A small-molecule ligand and the protein it binds are described below.
Small molecule (SMILES): CC(=O)N[C@@H]1[C@@H](O)[C@H](O)[C@@H](CO)O[C@H]1O

Binding-site contacts:
Ligand atom O7 contacts residue GLN536 of chain 1.A at 4.3 Å.
Ligand atom O7 contacts residue ASN1662 of chain 1.A at 4.2 Å.
Ligand atom O7 contacts residue THR535 of chain 1.A at 4.0 Å.
Ligand atom C8 contacts residue ASN1662 of chain 1.A at 3.4 Å.
Ligand atom C4 contacts residue ASN1662 of chain 1.A at 4.2 Å.
Ligand atom N2 contacts residue ASN1662 of chain 1.A at 2.9 Å (h-bond).
Ligand atom C7 contacts residue ASN1662 of chain 1.A at 3.3 Å.
Ligand atom O5 contacts residue ASN1662 of chain 1.A at 2.4 Å (h-bond).
Ligand atom C7 contacts residue THR535 of chain 1.A at 4.5 Å.
Ligand atom C1 contacts residue ASN1662 of chain 1.A at 1.4 Å.
Ligand atom C5 contacts residue ASN1662 of chain 1.A at 3.7 Å.
Ligand atom C2 contacts residue ASN1662 of chain 1.A at 2.4 Å.
Ligand atom C3 contacts residue ASN1662 of chain 1.A at 3.8 Å.
Ligand atom N2 contacts residue THR535 of chain 1.A at 4.4 Å.

Sequence of chain 1.A:
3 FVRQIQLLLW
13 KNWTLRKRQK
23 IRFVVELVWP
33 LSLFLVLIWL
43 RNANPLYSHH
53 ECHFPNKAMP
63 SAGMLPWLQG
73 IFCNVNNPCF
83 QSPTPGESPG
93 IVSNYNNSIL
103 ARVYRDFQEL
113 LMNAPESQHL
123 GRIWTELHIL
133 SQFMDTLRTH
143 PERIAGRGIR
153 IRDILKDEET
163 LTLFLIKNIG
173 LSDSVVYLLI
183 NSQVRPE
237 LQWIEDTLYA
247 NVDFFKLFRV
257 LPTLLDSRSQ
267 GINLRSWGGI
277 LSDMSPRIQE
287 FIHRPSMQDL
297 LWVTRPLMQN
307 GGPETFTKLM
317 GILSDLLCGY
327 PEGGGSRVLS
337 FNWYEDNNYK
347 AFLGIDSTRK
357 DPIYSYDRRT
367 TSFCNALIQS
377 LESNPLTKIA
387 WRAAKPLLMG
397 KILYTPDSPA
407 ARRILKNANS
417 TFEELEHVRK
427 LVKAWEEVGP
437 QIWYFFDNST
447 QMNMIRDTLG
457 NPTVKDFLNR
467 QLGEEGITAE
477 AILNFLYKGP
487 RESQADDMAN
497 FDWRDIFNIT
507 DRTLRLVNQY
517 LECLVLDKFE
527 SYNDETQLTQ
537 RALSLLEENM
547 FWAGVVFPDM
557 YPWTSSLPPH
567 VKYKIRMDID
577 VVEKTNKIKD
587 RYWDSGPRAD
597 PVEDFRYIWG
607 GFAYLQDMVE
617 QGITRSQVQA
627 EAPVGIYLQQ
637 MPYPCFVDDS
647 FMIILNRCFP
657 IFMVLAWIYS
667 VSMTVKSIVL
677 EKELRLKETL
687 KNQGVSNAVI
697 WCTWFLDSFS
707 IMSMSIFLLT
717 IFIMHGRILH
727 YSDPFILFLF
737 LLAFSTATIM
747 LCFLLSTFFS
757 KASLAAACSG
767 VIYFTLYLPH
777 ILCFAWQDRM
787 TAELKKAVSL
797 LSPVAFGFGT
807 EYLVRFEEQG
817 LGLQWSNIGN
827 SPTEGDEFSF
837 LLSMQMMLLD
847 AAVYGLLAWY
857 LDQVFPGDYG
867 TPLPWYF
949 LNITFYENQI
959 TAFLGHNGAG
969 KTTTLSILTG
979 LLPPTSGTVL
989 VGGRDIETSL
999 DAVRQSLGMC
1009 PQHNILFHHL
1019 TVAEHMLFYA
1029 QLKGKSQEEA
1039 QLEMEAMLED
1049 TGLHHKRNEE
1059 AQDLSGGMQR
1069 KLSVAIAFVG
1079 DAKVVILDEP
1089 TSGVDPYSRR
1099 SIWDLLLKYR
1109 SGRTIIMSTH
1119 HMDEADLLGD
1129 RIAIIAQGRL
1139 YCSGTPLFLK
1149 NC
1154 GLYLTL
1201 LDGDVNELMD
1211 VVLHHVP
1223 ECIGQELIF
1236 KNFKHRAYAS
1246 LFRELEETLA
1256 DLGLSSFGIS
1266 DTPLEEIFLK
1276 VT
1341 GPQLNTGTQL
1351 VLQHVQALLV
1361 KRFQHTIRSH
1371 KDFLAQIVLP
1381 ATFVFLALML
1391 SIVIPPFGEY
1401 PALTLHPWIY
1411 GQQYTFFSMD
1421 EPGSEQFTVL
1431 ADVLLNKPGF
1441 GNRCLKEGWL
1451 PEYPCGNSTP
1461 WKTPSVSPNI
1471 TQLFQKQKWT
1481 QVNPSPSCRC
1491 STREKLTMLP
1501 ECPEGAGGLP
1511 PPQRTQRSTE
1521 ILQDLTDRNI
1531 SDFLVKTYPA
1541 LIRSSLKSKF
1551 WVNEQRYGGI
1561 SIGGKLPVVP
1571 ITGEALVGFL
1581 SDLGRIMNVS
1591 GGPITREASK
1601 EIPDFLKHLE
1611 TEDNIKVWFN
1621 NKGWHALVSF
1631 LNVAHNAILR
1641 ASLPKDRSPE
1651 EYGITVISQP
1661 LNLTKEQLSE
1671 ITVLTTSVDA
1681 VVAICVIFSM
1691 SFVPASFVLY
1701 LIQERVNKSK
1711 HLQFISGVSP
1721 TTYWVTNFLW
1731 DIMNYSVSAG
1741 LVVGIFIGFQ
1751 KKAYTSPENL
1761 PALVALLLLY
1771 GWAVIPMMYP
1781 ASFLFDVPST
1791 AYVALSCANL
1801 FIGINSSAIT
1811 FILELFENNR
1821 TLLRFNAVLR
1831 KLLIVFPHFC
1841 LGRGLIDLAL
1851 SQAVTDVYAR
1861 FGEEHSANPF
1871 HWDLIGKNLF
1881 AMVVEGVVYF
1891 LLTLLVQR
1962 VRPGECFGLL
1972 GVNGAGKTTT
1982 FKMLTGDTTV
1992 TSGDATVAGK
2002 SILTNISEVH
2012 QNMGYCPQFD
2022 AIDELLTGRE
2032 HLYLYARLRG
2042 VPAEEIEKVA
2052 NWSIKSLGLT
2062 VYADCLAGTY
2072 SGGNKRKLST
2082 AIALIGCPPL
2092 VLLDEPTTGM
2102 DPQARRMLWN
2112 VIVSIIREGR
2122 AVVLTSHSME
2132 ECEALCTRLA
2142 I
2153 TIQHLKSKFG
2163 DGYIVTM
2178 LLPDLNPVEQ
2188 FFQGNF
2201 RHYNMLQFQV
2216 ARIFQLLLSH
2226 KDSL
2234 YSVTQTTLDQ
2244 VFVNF